Binding-site contacts:
Ligand atom O3 contacts residue ARG372 of chain 1.A at 2.9 Å (salt-bridge).
Ligand atom O6 contacts residue GLY237 of chain 1.A at 3.5 Å.
Ligand atom O2 contacts residue THR460 of chain 1.A at 3.2 Å (h-bond).
Ligand atom C3 contacts residue ASP240 of chain 1.A at 3.5 Å.
Ligand atom O4 contacts residue ALA175 of chain 1.A at 3.4 Å.
Ligand atom C4 contacts residue GLU461 of chain 1.A at 3.0 Å.
Ligand atom C6 contacts residue TRP164 of chain 1.A at 3.5 Å (hydrophobic).
Ligand atom O6 contacts residue HIS55 of chain 1.A at 2.9 Å (h-bond).
Ligand atom O5 contacts residue PHE106 of chain 1.A at 3.5 Å.
Ligand atom C3 contacts residue GLU461 of chain 1.A at 3.2 Å.
Ligand atom O4 contacts residue ARG111 of chain 1.A at 3.6 Å (salt-bridge).
Ligand atom O3 contacts residue ASP240 of chain 1.A at 2.6 Å (salt-bridge).
Ligand atom C1 contacts residue SER57 of chain 1.A at 3.5 Å.
Ligand atom O4 contacts residue LEU238 of chain 1.A at 2.9 Å (h-bond).
Ligand atom C5 contacts residue PHE432 of chain 1.A at 3.4 Å (hydrophobic).
Ligand atom O6 contacts residue SER57 of chain 1.A at 3.2 Å.
Ligand atom C1 contacts residue SER58 of chain 1.A at 3.2 Å.
Ligand atom C2 contacts residue SER58 of chain 1.A at 3.3 Å.
Ligand atom C3 contacts residue LA1 of chain 1.F at 3.5 Å.
Ligand atom O6 contacts residue GLU176 of chain 1.A at 2.8 Å (salt-bridge).
Ligand atom O2 contacts residue SER58 of chain 1.A at 2.9 Å (h-bond).
Ligand atom O2 contacts residue LA1 of chain 1.F at 2.6 Å.
Ligand atom O4 contacts residue ARG372 of chain 1.A at 3.3 Å (salt-bridge).
Ligand atom O5 contacts residue TRP166 of chain 1.A at 3.5 Å (h-bond).
Ligand atom O4 contacts residue ILE173 of chain 1.A at 3.6 Å.
Ligand atom O5 contacts residue SER57 of chain 1.A at 2.7 Å (h-bond).
Ligand atom C6 contacts residue GLU374 of chain 1.A at 3.1 Å.
Ligand atom C3 contacts residue GLU436 of chain 1.A at 3.0 Å.
Ligand atom O3 contacts residue GLU436 of chain 1.A at 2.4 Å (salt-bridge).
Ligand atom O3 contacts residue LA1 of chain 1.F at 2.6 Å.
Ligand atom O4 contacts residue ASP240 of chain 1.A at 2.8 Å (salt-bridge).
Ligand atom C2 contacts residue LA1 of chain 1.F at 3.6 Å.
Ligand atom O4 contacts residue GLU461 of chain 1.A at 2.7 Å (salt-bridge).
Ligand atom O6 contacts residue ARG372 of chain 1.A at 2.6 Å (salt-bridge).
Ligand atom O3 contacts residue THR460 of chain 1.A at 3.0 Å (h-bond).
Ligand atom C3 contacts residue THR460 of chain 1.A at 3.5 Å.
Ligand atom O2 contacts residue SER57 of chain 1.A at 3.5 Å.
Ligand atom C4 contacts residue GLU436 of chain 1.A at 3.2 Å.
Ligand atom C6 contacts residue TRP164 of chain 1.A at 3.5 Å (hydrophobic).
Ligand atom O6 contacts residue GLU374 of chain 1.A at 2.8 Å (salt-bridge).

This protein binds this small molecule.
Small molecule (SMILES): CC(=O)N[C@@H]1[C@@H](O)[C@H](O[C@@H]2O[C@H](CO[C@H]3O[C@H](CO[C@H]4O[C@H](CO)[C@@H](O)[C@H](O)[C@@H]4O)[C@@H](O)[C@H](O[C@H]4O[C@H](CO)[C@@H](O)[C@H](O)[C@@H]4O[C@H]4O[C@H](CO)[C@@H](O)[C@H](O)[C@@H]4O)[C@@H]3O)[C@@H](O)[C@H](O[C@H]3O[C@H](CO)[C@@H](O)[C@H](O)[C@@H]3O[C@H]3O[C@H](CO)[C@@H](O)[C@H](O)[C@@H]3O[C@H]3O[C@H](CO)[C@@H](O)[C@H](O)[C@@H]3O)[C@@H]2O)[C@@H](CO)O[C@H]1O

Sequence of chain 1.A:
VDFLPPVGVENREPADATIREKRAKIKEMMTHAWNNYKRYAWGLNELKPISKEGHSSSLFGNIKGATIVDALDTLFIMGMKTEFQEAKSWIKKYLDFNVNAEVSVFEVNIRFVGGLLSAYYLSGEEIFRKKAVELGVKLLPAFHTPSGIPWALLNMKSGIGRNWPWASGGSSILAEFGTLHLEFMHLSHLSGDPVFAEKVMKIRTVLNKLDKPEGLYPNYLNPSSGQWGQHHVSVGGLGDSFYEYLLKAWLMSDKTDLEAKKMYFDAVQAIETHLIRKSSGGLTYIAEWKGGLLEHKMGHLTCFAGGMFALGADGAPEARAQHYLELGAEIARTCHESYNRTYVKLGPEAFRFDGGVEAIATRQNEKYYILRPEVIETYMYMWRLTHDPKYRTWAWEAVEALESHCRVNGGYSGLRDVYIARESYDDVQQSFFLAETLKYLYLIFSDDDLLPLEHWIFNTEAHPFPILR